Binding-site contacts:
Ligand atom C7 contacts residue ASN182 of chain 1.A at 3.2 Å.
Ligand atom O5 contacts residue ASN182 of chain 1.A at 2.6 Å (h-bond).
Ligand atom C3 contacts residue ASN182 of chain 1.A at 3.7 Å.
Ligand atom O5 contacts residue TYR177 of chain 1.A at 3.7 Å.
Ligand atom C2 contacts residue ASN182 of chain 1.A at 2.4 Å.
Ligand atom C5 contacts residue ASN182 of chain 1.A at 3.9 Å.
Ligand atom C8 contacts residue ASN182 of chain 1.A at 4.0 Å.
Ligand atom O7 contacts residue ASN182 of chain 1.A at 3.3 Å (h-bond).
Ligand atom C1 contacts residue ASN182 of chain 1.A at 1.5 Å.
Ligand atom C1 contacts residue THR184 of chain 1.A at 4.2 Å.
Ligand atom N2 contacts residue TYR177 of chain 1.A at 4.0 Å.
Ligand atom C8 contacts residue LYS181 of chain 1.A at 4.4 Å.
Ligand atom C1 contacts residue TYR177 of chain 1.A at 4.1 Å (hydrophobic).
Ligand atom O5 contacts residue THR184 of chain 1.A at 4.3 Å.
Ligand atom C2 contacts residue TYR177 of chain 1.A at 4.4 Å (hydrophobic).
Ligand atom N2 contacts residue ASN182 of chain 1.A at 2.6 Å (h-bond).
Ligand atom C4 contacts residue ASN182 of chain 1.A at 4.3 Å.

The protein below binds the small molecule below.
Small molecule (SMILES): CC(=O)N[C@@H]1[C@@H](O)[C@H](O)[C@@H](CO)O[C@H]1O

Sequence of chain 1.A:
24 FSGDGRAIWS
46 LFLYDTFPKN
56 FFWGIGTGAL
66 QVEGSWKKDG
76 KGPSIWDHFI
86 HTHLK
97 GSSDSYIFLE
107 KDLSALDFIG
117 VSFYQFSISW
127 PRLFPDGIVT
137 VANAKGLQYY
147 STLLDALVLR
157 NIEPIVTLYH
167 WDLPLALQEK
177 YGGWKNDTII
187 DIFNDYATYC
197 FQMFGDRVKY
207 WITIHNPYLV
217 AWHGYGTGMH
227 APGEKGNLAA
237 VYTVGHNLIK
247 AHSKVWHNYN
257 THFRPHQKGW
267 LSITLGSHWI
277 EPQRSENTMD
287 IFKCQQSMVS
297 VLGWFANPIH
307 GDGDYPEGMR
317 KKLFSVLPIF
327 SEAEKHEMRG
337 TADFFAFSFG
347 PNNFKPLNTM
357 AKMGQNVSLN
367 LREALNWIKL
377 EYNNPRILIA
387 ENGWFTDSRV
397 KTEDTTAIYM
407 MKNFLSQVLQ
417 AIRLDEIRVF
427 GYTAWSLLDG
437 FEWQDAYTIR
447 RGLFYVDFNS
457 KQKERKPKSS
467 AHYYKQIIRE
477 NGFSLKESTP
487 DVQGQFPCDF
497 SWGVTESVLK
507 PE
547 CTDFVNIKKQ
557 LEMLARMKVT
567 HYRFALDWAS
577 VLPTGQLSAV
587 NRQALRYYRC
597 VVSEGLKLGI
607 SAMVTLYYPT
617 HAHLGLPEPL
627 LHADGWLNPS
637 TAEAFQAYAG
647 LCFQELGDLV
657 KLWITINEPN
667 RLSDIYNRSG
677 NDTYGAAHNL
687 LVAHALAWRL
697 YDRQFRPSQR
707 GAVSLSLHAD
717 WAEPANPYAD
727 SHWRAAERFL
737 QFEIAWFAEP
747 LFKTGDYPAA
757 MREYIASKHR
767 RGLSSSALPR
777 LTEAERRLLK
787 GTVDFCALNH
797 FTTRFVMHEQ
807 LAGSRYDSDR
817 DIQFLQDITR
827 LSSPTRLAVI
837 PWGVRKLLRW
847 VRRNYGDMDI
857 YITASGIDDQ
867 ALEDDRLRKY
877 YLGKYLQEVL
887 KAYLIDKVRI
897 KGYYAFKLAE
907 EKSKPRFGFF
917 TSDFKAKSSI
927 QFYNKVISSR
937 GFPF